Binding-site contacts:
Ligand atom N6 contacts residue GLY639 of chain 2.K at 2.8 Å (h-bond).
Ligand atom C1' contacts residue HIS630 of chain 2.K at 4.0 Å.
Ligand atom N1 contacts residue GLY639 of chain 2.K at 2.9 Å (h-bond).
Ligand atom C8 contacts residue HIS630 of chain 2.K at 3.4 Å.
Ligand atom C2 contacts residue PRO419 of chain 2.K at 4.4 Å (hydrophobic).
Ligand atom N9 contacts residue HIS630 of chain 2.K at 4.2 Å.
Ligand atom O4' contacts residue PRO631 of chain 2.K at 3.8 Å.
Ligand atom C6 contacts residue PRO419 of chain 2.K at 4.4 Å (hydrophobic).
Ligand atom N1 contacts residue VAL418 of chain 2.K at 3.8 Å.
Ligand atom C2' contacts residue PRO419 of chain 2.K at 4.0 Å (hydrophobic).
Ligand atom C6 contacts residue PRO631 of chain 2.K at 4.0 Å (hydrophobic).
Ligand atom N1 contacts residue ILE622 of chain 2.K at 4.4 Å.
Ligand atom O5' contacts residue PRO631 of chain 2.K at 4.1 Å.
Ligand atom N6 contacts residue SER632 of chain 2.K at 3.9 Å.
Ligand atom O2P contacts residue PHE629 of chain 2.K at 4.0 Å.
Ligand atom N3 contacts residue PRO419 of chain 2.K at 4.3 Å.
Ligand atom O5' contacts residue PHE629 of chain 2.K at 4.2 Å.
Ligand atom N6 contacts residue PRO631 of chain 2.K at 3.9 Å.
Ligand atom N9 contacts residue PRO419 of chain 2.K at 4.2 Å.
Ligand atom N7 contacts residue ASP609 of chain 2.K at 4.4 Å.
Ligand atom O2P contacts residue PRO631 of chain 2.K at 3.8 Å.
Ligand atom C2 contacts residue GLY639 of chain 2.K at 3.7 Å.
Ligand atom N7 contacts residue HIS630 of chain 2.K at 4.1 Å.
Ligand atom C5 contacts residue PRO419 of chain 2.K at 4.2 Å (hydrophobic).
Ligand atom N6 contacts residue VAL418 of chain 2.K at 3.6 Å.
Ligand atom C6 contacts residue VAL418 of chain 2.K at 3.8 Å (hydrophobic).
Ligand atom N7 contacts residue SER632 of chain 2.K at 3.8 Å.
Ligand atom N1 contacts residue PRO631 of chain 2.K at 4.2 Å.
Ligand atom N6 contacts residue PRO633 of chain 2.K at 4.2 Å.
Ligand atom N6 contacts residue GLY637 of chain 2.K at 4.1 Å.
Ligand atom O2P contacts residue HIS628 of chain 2.K at 4.3 Å.
Ligand atom N7 contacts residue PRO419 of chain 2.K at 4.4 Å.
Ligand atom O4' contacts residue HIS630 of chain 2.K at 4.4 Å.
Ligand atom C4 contacts residue PRO419 of chain 2.K at 4.2 Å (hydrophobic).
Ligand atom C5 contacts residue SER632 of chain 2.K at 4.3 Å.
Ligand atom C8 contacts residue PRO419 of chain 2.K at 4.3 Å (hydrophobic).
Ligand atom C6 contacts residue GLY639 of chain 2.K at 3.7 Å.
Ligand atom C6 contacts residue SER632 of chain 2.K at 4.3 Å.
Ligand atom C5 contacts residue PRO631 of chain 2.K at 4.4 Å (hydrophobic).
Ligand atom N6 contacts residue PHE638 of chain 2.K at 3.8 Å.

A protein and the small-molecule ligand that binds it are described below.
Small molecule (SMILES): Nc1ncnc2c1ncn2[C@H]1C[C@H](O)[C@@H](COP(=O)(O)O)O1

Sequence of chain 2.K:
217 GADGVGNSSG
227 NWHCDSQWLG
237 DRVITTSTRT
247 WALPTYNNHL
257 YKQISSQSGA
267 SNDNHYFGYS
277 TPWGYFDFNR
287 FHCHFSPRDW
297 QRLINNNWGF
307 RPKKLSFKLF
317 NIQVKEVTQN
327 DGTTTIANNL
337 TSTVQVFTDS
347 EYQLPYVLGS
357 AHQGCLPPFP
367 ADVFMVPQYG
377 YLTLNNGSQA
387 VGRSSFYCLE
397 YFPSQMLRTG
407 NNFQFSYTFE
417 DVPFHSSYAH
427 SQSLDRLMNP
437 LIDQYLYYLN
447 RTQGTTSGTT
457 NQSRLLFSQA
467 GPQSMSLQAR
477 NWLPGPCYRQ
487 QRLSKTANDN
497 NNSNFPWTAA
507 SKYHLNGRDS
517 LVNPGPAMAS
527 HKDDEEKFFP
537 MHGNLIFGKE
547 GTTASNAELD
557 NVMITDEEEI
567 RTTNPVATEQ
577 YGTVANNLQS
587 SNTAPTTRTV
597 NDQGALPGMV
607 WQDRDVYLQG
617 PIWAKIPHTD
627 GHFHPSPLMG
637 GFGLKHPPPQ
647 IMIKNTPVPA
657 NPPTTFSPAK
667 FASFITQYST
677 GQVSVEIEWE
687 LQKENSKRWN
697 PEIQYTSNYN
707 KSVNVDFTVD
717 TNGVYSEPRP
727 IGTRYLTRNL